Binding-site contacts:
Ligand atom C1 contacts residue TRP226 of chain 1.A at 4.0 Å (hydrophobic).
Ligand atom O2 contacts residue ASP61 of chain 1.A at 2.9 Å (salt-bridge).
Ligand atom O4 contacts residue ARG62 of chain 1.A at 3.6 Å.
Ligand atom O3 contacts residue ALA59 of chain 1.A at 3.4 Å.
Ligand atom O2 contacts residue TRP58 of chain 1.A at 3.4 Å (h-bond).
Ligand atom C6 contacts residue TRP336 of chain 1.A at 3.7 Å (hydrophobic).
Ligand atom C2 contacts residue TRP336 of chain 1.A at 3.9 Å (hydrophobic).
Ligand atom C2 contacts residue ASP61 of chain 1.A at 3.2 Å.
Ligand atom O2 contacts residue ALA59 of chain 1.A at 3.2 Å.
Ligand atom C1 contacts residue TYR151 of chain 1.A at 3.9 Å (hydrophobic).
Ligand atom C1 contacts residue LYS11 of chain 1.A at 4.1 Å.
Ligand atom C2 contacts residue LYS11 of chain 1.A at 4.0 Å.
Ligand atom O5 contacts residue TRP336 of chain 1.A at 3.8 Å.
Ligand atom O3 contacts residue GLU107 of chain 1.A at 3.6 Å.
Ligand atom O2 contacts residue LYS11 of chain 1.A at 2.8 Å (salt-bridge).
Ligand atom C6 contacts residue PRO150 of chain 1.A at 3.9 Å (hydrophobic).
Ligand atom O6 contacts residue TYR151 of chain 1.A at 3.2 Å (h-bond).
Ligand atom O1 contacts residue LYS11 of chain 1.A at 3.5 Å.
Ligand atom C5 contacts residue TYR151 of chain 1.A at 4.0 Å (hydrophobic).
Ligand atom O2 contacts residue MET326 of chain 1.A at 4.0 Å.
Ligand atom O1 contacts residue ASP10 of chain 1.A at 3.2 Å (salt-bridge).
Ligand atom C2 contacts residue GLU107 of chain 1.A at 3.3 Å.
Ligand atom C4 contacts residue TYR151 of chain 1.A at 3.6 Å (hydrophobic).
Ligand atom O3 contacts residue ASP61 of chain 1.A at 2.8 Å (salt-bridge).
Ligand atom O2 contacts residue GLU107 of chain 1.A at 2.5 Å (salt-bridge).
Ligand atom C2 contacts residue TRP58 of chain 1.A at 4.0 Å (hydrophobic).
Ligand atom C6 contacts residue TYR151 of chain 1.A at 3.8 Å (hydrophobic).
Ligand atom C3 contacts residue TRP58 of chain 1.A at 3.5 Å (hydrophobic).
Ligand atom C2 contacts residue TYR151 of chain 1.A at 3.9 Å (hydrophobic).
Ligand atom O6 contacts residue GLU149 of chain 1.A at 3.0 Å (salt-bridge).
Ligand atom O6 contacts residue PRO150 of chain 1.A at 3.6 Å (h-bond).
Ligand atom C1 contacts residue ASP10 of chain 1.A at 3.9 Å.
Ligand atom C3 contacts residue ASP61 of chain 1.A at 3.5 Å.
Ligand atom C6 contacts residue GLU149 of chain 1.A at 3.5 Å.
Ligand atom O1 contacts residue ASN8 of chain 1.A at 3.4 Å (h-bond).
Ligand atom O5 contacts residue TYR151 of chain 1.A at 3.6 Å.
Ligand atom C4 contacts residue TRP336 of chain 1.A at 3.7 Å (hydrophobic).
Ligand atom O3 contacts residue TRP58 of chain 1.A at 3.1 Å (h-bond).
Ligand atom O3 contacts residue ARG62 of chain 1.A at 3.2 Å (salt-bridge).
Ligand atom O4 contacts residue TRP58 of chain 1.A at 4.1 Å.

This small molecule binds to this protein.
Small molecule (SMILES): OC[C@H]1O[C@H](O[C@H]2[C@H](O)[C@@H](O)[C@@H](O)O[C@@H]2CO)[C@H](O)[C@@H](O)[C@@H]1O

Sequence of chain 1.A:
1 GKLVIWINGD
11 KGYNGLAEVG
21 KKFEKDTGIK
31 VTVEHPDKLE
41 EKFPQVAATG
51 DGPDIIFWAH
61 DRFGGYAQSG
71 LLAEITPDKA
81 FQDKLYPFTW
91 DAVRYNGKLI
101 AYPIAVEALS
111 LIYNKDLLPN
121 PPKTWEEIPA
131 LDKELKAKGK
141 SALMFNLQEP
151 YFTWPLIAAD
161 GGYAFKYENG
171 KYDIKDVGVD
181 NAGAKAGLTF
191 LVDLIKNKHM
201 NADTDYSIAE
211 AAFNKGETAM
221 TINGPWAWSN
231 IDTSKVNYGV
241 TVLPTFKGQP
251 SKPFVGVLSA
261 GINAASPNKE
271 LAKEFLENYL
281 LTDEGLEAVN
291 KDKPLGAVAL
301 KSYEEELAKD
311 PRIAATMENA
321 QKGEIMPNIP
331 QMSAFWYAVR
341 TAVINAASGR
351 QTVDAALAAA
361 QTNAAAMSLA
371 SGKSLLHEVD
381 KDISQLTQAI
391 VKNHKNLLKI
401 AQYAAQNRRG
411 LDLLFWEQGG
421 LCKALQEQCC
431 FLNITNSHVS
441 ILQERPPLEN